A small-molecule ligand and the protein it binds are described below.
Small molecule (SMILES): CC(=O)N[C@H]1[C@H](O[C@H]2[C@H](O)[C@@H](NC(C)=O)CO[C@@H]2CO)O[C@H](CO)[C@@H](O)[C@@H]1O

Sequence of chain 42.E:
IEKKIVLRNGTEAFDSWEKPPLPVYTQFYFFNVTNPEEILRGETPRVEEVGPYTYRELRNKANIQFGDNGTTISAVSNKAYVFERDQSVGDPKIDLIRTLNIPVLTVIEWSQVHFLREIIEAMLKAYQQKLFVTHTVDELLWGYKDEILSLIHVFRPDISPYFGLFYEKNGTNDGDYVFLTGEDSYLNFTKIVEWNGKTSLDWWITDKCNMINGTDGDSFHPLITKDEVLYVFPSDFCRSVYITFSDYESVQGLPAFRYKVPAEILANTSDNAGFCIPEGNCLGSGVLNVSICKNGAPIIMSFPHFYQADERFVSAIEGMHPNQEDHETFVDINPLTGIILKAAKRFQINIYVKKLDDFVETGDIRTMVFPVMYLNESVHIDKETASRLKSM

Binding-site contacts:
Ligand atom C4 contacts residue ASN280 of chain 42.E at 4.2 Å.
Ligand atom O7 contacts residue ASN280 of chain 42.E at 4.4 Å.
Ligand atom O5 contacts residue ASN280 of chain 42.E at 2.4 Å (h-bond).
Ligand atom C3 contacts residue ASN280 of chain 42.E at 3.8 Å.
Ligand atom C8 contacts residue GLY296 of chain 42.E at 4.4 Å.
Ligand atom N2 contacts residue ASN280 of chain 42.E at 2.9 Å (h-bond).
Ligand atom C5 contacts residue ASN280 of chain 42.E at 3.7 Å.
Ligand atom C7 contacts residue ASN280 of chain 42.E at 3.9 Å.
Ligand atom C1 contacts residue ASN280 of chain 42.E at 1.4 Å.
Ligand atom C2 contacts residue ASN280 of chain 42.E at 2.5 Å.
Ligand atom C8 contacts residue ARG324 of chain 42.E at 4.2 Å.